A protein and the small-molecule ligand that binds it are described below.
Small molecule (SMILES): CC(=O)N[C@@H]1[C@@H](O)[C@H](O)[C@@H](CO)O[C@H]1O

Binding-site contacts:
Ligand atom C8 contacts residue ASN300 of chain 1.A at 3.2 Å.
Ligand atom O7 contacts residue ASN300 of chain 1.A at 4.1 Å.
Ligand atom C5 contacts residue ASN336 of chain 1.A at 3.8 Å.
Ligand atom C7 contacts residue ASN336 of chain 1.A at 3.2 Å.
Ligand atom C3 contacts residue HIS334 of chain 1.A at 3.9 Å.
Ligand atom O7 contacts residue ARG447 of chain 1.A at 4.2 Å.
Ligand atom C8 contacts residue HIS334 of chain 1.A at 3.9 Å.
Ligand atom C2 contacts residue ASN336 of chain 1.A at 2.5 Å.
Ligand atom C8 contacts residue ASN336 of chain 1.A at 4.2 Å.
Ligand atom C8 contacts residue THR302 of chain 1.A at 3.7 Å.
Ligand atom C7 contacts residue HIS334 of chain 1.A at 3.9 Å.
Ligand atom N2 contacts residue ASN336 of chain 1.A at 2.9 Å (h-bond).
Ligand atom C1 contacts residue ASN336 of chain 1.A at 1.5 Å.
Ligand atom O3 contacts residue HIS334 of chain 1.A at 4.3 Å.
Ligand atom C1 contacts residue THR418 of chain 1.A at 4.3 Å.
Ligand atom C7 contacts residue ARG447 of chain 1.A at 4.3 Å.
Ligand atom O5 contacts residue SER416 of chain 1.A at 4.4 Å.
Ligand atom C2 contacts residue HIS334 of chain 1.A at 3.9 Å.
Ligand atom C4 contacts residue ASN336 of chain 1.A at 4.3 Å.
Ligand atom C3 contacts residue ASN336 of chain 1.A at 3.9 Å.
Ligand atom C1 contacts residue HIS334 of chain 1.A at 4.2 Å.
Ligand atom C8 contacts residue ARG447 of chain 1.A at 4.0 Å.
Ligand atom C8 contacts residue CYS301 of chain 1.A at 4.4 Å (hydrophobic).
Ligand atom C7 contacts residue ASN300 of chain 1.A at 4.2 Å.
Ligand atom O7 contacts residue ASN336 of chain 1.A at 3.1 Å (h-bond).
Ligand atom O5 contacts residue ASN336 of chain 1.A at 2.5 Å (h-bond).
Ligand atom N2 contacts residue HIS334 of chain 1.A at 3.0 Å (h-bond).
Ligand atom O5 contacts residue THR418 of chain 1.A at 4.4 Å.

Sequence of chain 1.A:
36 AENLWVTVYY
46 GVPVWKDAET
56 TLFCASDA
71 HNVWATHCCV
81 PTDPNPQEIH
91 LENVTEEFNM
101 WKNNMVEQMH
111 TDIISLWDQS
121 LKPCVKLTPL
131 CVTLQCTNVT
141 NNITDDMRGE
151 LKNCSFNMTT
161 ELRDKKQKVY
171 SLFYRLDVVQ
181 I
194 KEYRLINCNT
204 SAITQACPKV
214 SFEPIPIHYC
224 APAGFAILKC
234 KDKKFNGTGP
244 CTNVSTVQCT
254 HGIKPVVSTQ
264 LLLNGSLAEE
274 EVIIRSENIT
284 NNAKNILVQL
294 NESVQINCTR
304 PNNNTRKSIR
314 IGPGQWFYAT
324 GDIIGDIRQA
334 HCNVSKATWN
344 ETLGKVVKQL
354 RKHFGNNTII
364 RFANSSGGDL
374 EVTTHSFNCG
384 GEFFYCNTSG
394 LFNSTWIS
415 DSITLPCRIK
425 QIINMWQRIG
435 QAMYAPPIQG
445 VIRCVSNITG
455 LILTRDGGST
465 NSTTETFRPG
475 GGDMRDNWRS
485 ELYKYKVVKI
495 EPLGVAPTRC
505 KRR